Sequence of chain 1.A:
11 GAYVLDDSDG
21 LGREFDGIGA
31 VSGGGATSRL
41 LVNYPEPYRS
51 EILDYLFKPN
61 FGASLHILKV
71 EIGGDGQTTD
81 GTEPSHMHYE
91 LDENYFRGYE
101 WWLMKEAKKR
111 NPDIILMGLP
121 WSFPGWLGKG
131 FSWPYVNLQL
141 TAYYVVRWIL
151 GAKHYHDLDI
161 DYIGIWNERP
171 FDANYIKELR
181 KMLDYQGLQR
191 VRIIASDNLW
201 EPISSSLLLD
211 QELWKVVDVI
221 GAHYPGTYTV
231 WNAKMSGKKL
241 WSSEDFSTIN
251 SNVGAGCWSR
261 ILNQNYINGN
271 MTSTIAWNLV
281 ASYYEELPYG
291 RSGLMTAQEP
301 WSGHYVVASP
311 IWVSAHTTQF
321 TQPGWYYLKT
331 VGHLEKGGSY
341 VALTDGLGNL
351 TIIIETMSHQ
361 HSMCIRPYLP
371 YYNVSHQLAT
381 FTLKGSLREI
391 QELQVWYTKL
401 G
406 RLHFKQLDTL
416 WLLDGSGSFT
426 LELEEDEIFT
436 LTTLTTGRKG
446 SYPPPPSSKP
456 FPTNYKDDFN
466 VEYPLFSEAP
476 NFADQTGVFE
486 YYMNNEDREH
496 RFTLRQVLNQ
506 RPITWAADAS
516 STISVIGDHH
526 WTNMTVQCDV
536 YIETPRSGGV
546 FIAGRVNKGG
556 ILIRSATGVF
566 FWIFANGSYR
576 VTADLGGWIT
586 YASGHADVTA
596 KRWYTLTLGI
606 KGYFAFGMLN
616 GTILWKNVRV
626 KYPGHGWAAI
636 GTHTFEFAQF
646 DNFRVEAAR

Binding-site contacts:
Ligand atom C8 contacts residue ALA653 of chain 1.A at 4.2 Å (hydrophobic).
Ligand atom C7 contacts residue TYR627 of chain 1.A at 4.4 Å (hydrophobic).
Ligand atom C1 contacts residue GLY607 of chain 1.A at 4.3 Å.
Ligand atom O5 contacts residue GLY607 of chain 1.A at 3.6 Å.
Ligand atom C8 contacts residue TYR608 of chain 1.A at 4.0 Å (hydrophobic).
Ligand atom C8 contacts residue TYR627 of chain 1.A at 4.3 Å (hydrophobic).
Ligand atom C5 contacts residue TYR627 of chain 1.A at 3.9 Å (hydrophobic).
Ligand atom C6 contacts residue LYS606 of chain 1.A at 4.1 Å.
Ligand atom C8 contacts residue ARG654 of chain 1.A at 3.1 Å.
Ligand atom C8 contacts residue THR527 of chain 1.A at 3.7 Å.
Ligand atom C1 contacts residue TYR627 of chain 1.A at 4.0 Å (hydrophobic).
Ligand atom N2 contacts residue ASN528 of chain 1.A at 2.8 Å (h-bond).
Ligand atom C6 contacts residue GLY607 of chain 1.A at 3.8 Å.
Ligand atom C4 contacts residue ASN528 of chain 1.A at 4.2 Å.
Ligand atom O4 contacts residue TYR627 of chain 1.A at 4.0 Å.
Ligand atom C7 contacts residue ARG654 of chain 1.A at 4.4 Å.
Ligand atom O5 contacts residue TYR627 of chain 1.A at 4.5 Å.
Ligand atom C2 contacts residue TYR627 of chain 1.A at 4.3 Å (hydrophobic).
Ligand atom C7 contacts residue ALA653 of chain 1.A at 4.4 Å (hydrophobic).
Ligand atom O5 contacts residue LYS606 of chain 1.A at 3.7 Å.
Ligand atom C3 contacts residue ASN528 of chain 1.A at 3.7 Å.
Ligand atom C8 contacts residue ASN528 of chain 1.A at 4.3 Å.
Ligand atom C5 contacts residue ASN528 of chain 1.A at 3.7 Å.
Ligand atom O7 contacts residue TYR627 of chain 1.A at 4.0 Å.
Ligand atom O7 contacts residue ASN528 of chain 1.A at 3.0 Å (h-bond).
Ligand atom O6 contacts residue LYS606 of chain 1.A at 3.3 Å.
Ligand atom C5 contacts residue GLY607 of chain 1.A at 3.9 Å.
Ligand atom O5 contacts residue ASN528 of chain 1.A at 2.4 Å (h-bond).
Ligand atom C4 contacts residue TYR627 of chain 1.A at 4.0 Å (hydrophobic).
Ligand atom C3 contacts residue TYR627 of chain 1.A at 3.6 Å (hydrophobic).
Ligand atom C7 contacts residue ASN528 of chain 1.A at 3.1 Å.
Ligand atom O7 contacts residue ALA653 of chain 1.A at 3.7 Å.
Ligand atom N2 contacts residue THR527 of chain 1.A at 4.1 Å.
Ligand atom C2 contacts residue ASN528 of chain 1.A at 2.4 Å.
Ligand atom C1 contacts residue ASN528 of chain 1.A at 1.4 Å.
Ligand atom C7 contacts residue THR527 of chain 1.A at 4.1 Å.

This protein binds this small molecule.
Small molecule (SMILES): CC(=O)N[C@H]1[C@H](O[C@H]2[C@H](O)[C@@H](NC(C)=O)CO[C@@H]2CO)O[C@H](CO)[C@@H](O)[C@@H]1O